Sequence of chain 1.A:
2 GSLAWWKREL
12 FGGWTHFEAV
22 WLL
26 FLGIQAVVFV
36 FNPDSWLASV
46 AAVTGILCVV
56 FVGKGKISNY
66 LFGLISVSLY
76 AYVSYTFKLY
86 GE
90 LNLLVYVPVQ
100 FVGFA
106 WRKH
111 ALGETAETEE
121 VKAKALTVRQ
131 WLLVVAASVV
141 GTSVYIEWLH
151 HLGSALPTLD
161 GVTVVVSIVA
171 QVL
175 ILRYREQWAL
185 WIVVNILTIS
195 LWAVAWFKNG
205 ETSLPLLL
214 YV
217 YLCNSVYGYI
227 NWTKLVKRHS

Binding-site contacts:
Ligand atom C5 contacts residue TRP185 of chain 1.A at 3.4 Å (hydrophobic).
Ligand atom O2R contacts residue GLN99 of chain 1.A at 3.7 Å.
Ligand atom C4 contacts residue TRP185 of chain 1.A at 3.5 Å (hydrophobic).
Ligand atom C3 contacts residue TRP185 of chain 1.A at 3.4 Å (hydrophobic).
Ligand atom C6 contacts residue TRP185 of chain 1.A at 3.5 Å (hydrophobic).
Ligand atom C1R contacts residue TRP185 of chain 1.A at 3.7 Å (hydrophobic).
Ligand atom C5R contacts residue VAL54 of chain 1.A at 3.9 Å (hydrophobic).
Ligand atom C2R contacts residue CYS53 of chain 1.A at 3.8 Å (hydrophobic).
Ligand atom C4 contacts residue VAL54 of chain 1.A at 4.0 Å (hydrophobic).
Ligand atom O7 contacts residue ASN189 of chain 1.A at 3.3 Å (h-bond).
Ligand atom C2 contacts residue VAL54 of chain 1.A at 3.7 Å (hydrophobic).
Ligand atom C5 contacts residue GLN181 of chain 1.A at 4.0 Å.
Ligand atom O3R contacts residue GLN171 of chain 1.A at 3.2 Å (h-bond).
Ligand atom C3R contacts residue GLN99 of chain 1.A at 3.9 Å.
Ligand atom C5 contacts residue VAL57 of chain 1.A at 3.6 Å (hydrophobic).
Ligand atom C7 contacts residue VAL54 of chain 1.A at 4.0 Å (hydrophobic).
Ligand atom O5R contacts residue TYR217 of chain 1.A at 3.5 Å.
Ligand atom C1R contacts residue GLN171 of chain 1.A at 3.4 Å.
Ligand atom O2R contacts residue MSE174 of chain 1.A at 3.8 Å.
Ligand atom N7 contacts residue TYR217 of chain 1.A at 4.0 Å.
Ligand atom O4R contacts residue GLN171 of chain 1.A at 3.4 Å (h-bond).
Ligand atom O7 contacts residue TRP185 of chain 1.A at 3.2 Å.
Ligand atom C7 contacts residue TRP185 of chain 1.A at 3.8 Å (hydrophobic).
Ligand atom N7 contacts residue VAL54 of chain 1.A at 3.9 Å.
Ligand atom C5 contacts residue TRP182 of chain 1.A at 3.9 Å (hydrophobic).
Ligand atom C2 contacts residue TRP185 of chain 1.A at 3.6 Å (hydrophobic).
Ligand atom O3R contacts residue GLN99 of chain 1.A at 2.9 Å (h-bond).
Ligand atom O2R contacts residue GLN171 of chain 1.A at 3.1 Å (h-bond).
Ligand atom C3 contacts residue VAL54 of chain 1.A at 3.6 Å (hydrophobic).
Ligand atom O4R contacts residue TRP185 of chain 1.A at 3.9 Å.
Ligand atom O2R contacts residue CYS53 of chain 1.A at 3.9 Å.
Ligand atom C2R contacts residue GLN171 of chain 1.A at 3.8 Å.
Ligand atom N1 contacts residue TRP185 of chain 1.A at 3.5 Å.
Ligand atom C3R contacts residue CYS53 of chain 1.A at 3.9 Å (hydrophobic).
Ligand atom O3R contacts residue VAL72 of chain 1.A at 3.9 Å.
Ligand atom C6 contacts residue VAL57 of chain 1.A at 3.9 Å (hydrophobic).
Ligand atom C5R contacts residue TYR217 of chain 1.A at 3.9 Å (hydrophobic).
Ligand atom N7 contacts residue ASN189 of chain 1.A at 3.1 Å (h-bond).
Ligand atom C4 contacts residue TRP182 of chain 1.A at 3.5 Å (hydrophobic).
Ligand atom C7 contacts residue ASN189 of chain 1.A at 3.6 Å.

The small molecule below binds the protein below.
Small molecule (SMILES): NC(=O)c1ccc[n+]([C@@H]2O[C@H](CO)[C@@H](O)[C@H]2O)c1